Sequence of chain 1.D:
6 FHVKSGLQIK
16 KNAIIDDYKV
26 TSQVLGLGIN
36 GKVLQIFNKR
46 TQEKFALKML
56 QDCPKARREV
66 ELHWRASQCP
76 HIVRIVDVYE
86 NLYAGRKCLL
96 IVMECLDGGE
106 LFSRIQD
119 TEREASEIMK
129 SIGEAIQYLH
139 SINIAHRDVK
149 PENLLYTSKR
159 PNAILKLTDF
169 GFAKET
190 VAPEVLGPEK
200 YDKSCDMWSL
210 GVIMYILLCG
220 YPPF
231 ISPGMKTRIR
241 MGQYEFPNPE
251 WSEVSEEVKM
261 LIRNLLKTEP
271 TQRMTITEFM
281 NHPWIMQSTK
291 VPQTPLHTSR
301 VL

Binding-site contacts:
Ligand atom N20 contacts residue HIS68 of chain 1.D at 3.9 Å.
Ligand atom C7 contacts residue LEU153 of chain 1.D at 3.8 Å (hydrophobic).
Ligand atom C12 contacts residue LEU101 of chain 1.D at 3.5 Å (hydrophobic).
Ligand atom C10 contacts residue ALA51 of chain 1.D at 3.7 Å (hydrophobic).
Ligand atom C6 contacts residue ASP167 of chain 1.D at 3.2 Å.
Ligand atom N23 contacts residue CYS100 of chain 1.D at 3.9 Å.
Ligand atom C10 contacts residue GLU99 of chain 1.D at 3.8 Å.
Ligand atom O26 contacts residue LEU101 of chain 1.D at 3.1 Å (h-bond).
Ligand atom N24 contacts residue VAL38 of chain 1.D at 3.9 Å.
Ligand atom C1 contacts residue GLY104 of chain 1.D at 3.7 Å.
Ligand atom N23 contacts residue ALA51 of chain 1.D at 3.9 Å.
Ligand atom C18 contacts residue LEU101 of chain 1.D at 3.9 Å (hydrophobic).
Ligand atom N21 contacts residue LEU153 of chain 1.D at 3.7 Å.
Ligand atom N23 contacts residue LEU101 of chain 1.D at 3.1 Å (h-bond).
Ligand atom C6 contacts residue LYS53 of chain 1.D at 3.1 Å.
Ligand atom C4 contacts residue LEU101 of chain 1.D at 3.5 Å (hydrophobic).
Ligand atom O26 contacts residue LEU30 of chain 1.D at 3.4 Å.
Ligand atom C19 contacts residue THR166 of chain 1.D at 3.3 Å.
Ligand atom C11 contacts residue LEU30 of chain 1.D at 3.8 Å (hydrophobic).
Ligand atom C19 contacts residue ASP167 of chain 1.D at 3.4 Å.
Ligand atom N20 contacts residue MET98 of chain 1.D at 3.4 Å (h-bond).
Ligand atom N25 contacts residue VAL38 of chain 1.D at 3.9 Å.
Ligand atom N21 contacts residue LEU101 of chain 1.D at 2.9 Å (h-bond).
Ligand atom C8 contacts residue THR166 of chain 1.D at 3.9 Å.
Ligand atom C15 contacts residue LEU153 of chain 1.D at 3.7 Å (hydrophobic).
Ligand atom C16 contacts residue LEU153 of chain 1.D at 3.7 Å (hydrophobic).
Ligand atom C19 contacts residue LYS53 of chain 1.D at 3.9 Å.
Ligand atom C13 contacts residue VAL38 of chain 1.D at 3.5 Å (hydrophobic).
Ligand atom N24 contacts residue ASP167 of chain 1.D at 3.9 Å.
Ligand atom C12 contacts residue LEU30 of chain 1.D at 3.9 Å (hydrophobic).
Ligand atom N22 contacts residue LYS53 of chain 1.D at 2.7 Å (salt-bridge).
Ligand atom N23 contacts residue GLU99 of chain 1.D at 3.5 Å (salt-bridge).
Ligand atom C5 contacts residue VAL38 of chain 1.D at 3.6 Å (hydrophobic).
Ligand atom C3 contacts residue GLY104 of chain 1.D at 4.0 Å.
Ligand atom N22 contacts residue ASP167 of chain 1.D at 3.4 Å.
Ligand atom N24 contacts residue THR166 of chain 1.D at 2.9 Å (h-bond).
Ligand atom C18 contacts residue LEU153 of chain 1.D at 3.5 Å (hydrophobic).
Ligand atom C4 contacts residue ASP102 of chain 1.D at 3.7 Å.
Ligand atom N20 contacts residue ASP167 of chain 1.D at 3.1 Å (salt-bridge).
Ligand atom N20 contacts residue THR166 of chain 1.D at 2.9 Å (h-bond).

The small molecule below binds the protein below.
Small molecule (SMILES): Nc1nccc(Nc2cc(-c3cc4ccccc4o3)c3[nH]ncc3c2)n1